Binding-site contacts:
Ligand atom C1 contacts residue SER357 of chain 1.E at 3.5 Å.
Ligand atom O7 contacts residue ASN355 of chain 1.E at 3.2 Å (h-bond).
Ligand atom C5 contacts residue SER357 of chain 1.E at 4.4 Å.
Ligand atom N2 contacts residue ASN355 of chain 1.E at 2.9 Å (h-bond).
Ligand atom C3 contacts residue ASN355 of chain 1.E at 3.8 Å.
Ligand atom C8 contacts residue THR341 of chain 1.E at 3.5 Å.
Ligand atom O5 contacts residue ASN355 of chain 1.E at 2.4 Å (h-bond).
Ligand atom C8 contacts residue ASN332 of chain 1.E at 4.1 Å.
Ligand atom O3 contacts residue ASN332 of chain 1.E at 3.9 Å.
Ligand atom C2 contacts residue SER357 of chain 1.E at 4.3 Å.
Ligand atom C3 contacts residue SER357 of chain 1.E at 4.5 Å.
Ligand atom C4 contacts residue ASN355 of chain 1.E at 4.2 Å.
Ligand atom N2 contacts residue ASN332 of chain 1.E at 4.0 Å.
Ligand atom C3 contacts residue ASN332 of chain 1.E at 4.4 Å.
Ligand atom C8 contacts residue SER333 of chain 1.E at 3.8 Å.
Ligand atom C5 contacts residue ASN355 of chain 1.E at 3.7 Å.
Ligand atom C8 contacts residue THR342 of chain 1.E at 4.4 Å.
Ligand atom C1 contacts residue ASN355 of chain 1.E at 1.5 Å.
Ligand atom N2 contacts residue SER357 of chain 1.E at 4.2 Å.
Ligand atom C7 contacts residue ASN355 of chain 1.E at 3.2 Å.
Ligand atom O5 contacts residue SER357 of chain 1.E at 4.2 Å.
Ligand atom C8 contacts residue ASN355 of chain 1.E at 3.8 Å.
Ligand atom C2 contacts residue ASN355 of chain 1.E at 2.5 Å.

Sequence of chain 1.E:
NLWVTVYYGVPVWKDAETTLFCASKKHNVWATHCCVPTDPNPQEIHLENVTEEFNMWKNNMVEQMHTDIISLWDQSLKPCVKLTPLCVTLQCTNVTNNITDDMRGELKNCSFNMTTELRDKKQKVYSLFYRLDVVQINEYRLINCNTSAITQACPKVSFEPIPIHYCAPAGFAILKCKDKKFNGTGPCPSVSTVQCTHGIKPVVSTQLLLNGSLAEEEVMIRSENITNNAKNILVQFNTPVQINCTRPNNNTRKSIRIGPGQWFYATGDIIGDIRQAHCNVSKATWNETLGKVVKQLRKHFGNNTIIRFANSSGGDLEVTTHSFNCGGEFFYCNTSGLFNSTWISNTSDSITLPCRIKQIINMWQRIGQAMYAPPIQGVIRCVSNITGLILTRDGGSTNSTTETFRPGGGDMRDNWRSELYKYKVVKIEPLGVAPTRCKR

A small-molecule ligand and the protein it binds are described below.
Small molecule (SMILES): CC(=O)N[C@@H]1[C@@H](O)[C@H](O)[C@@H](CO)O[C@H]1O